A protein and the small-molecule ligand that binds it are described below.
Small molecule (SMILES): CC(=O)N[C@@H]1[C@@H](O)[C@H](O)[C@@H](CO)O[C@H]1O

Binding-site contacts:
Ligand atom C5 contacts residue ALA278 of chain 1.C at 4.5 Å (hydrophobic).
Ligand atom O7 contacts residue ASN275 of chain 1.C at 4.5 Å.
Ligand atom C4 contacts residue ASN275 of chain 1.C at 4.2 Å.
Ligand atom O6 contacts residue ALA278 of chain 1.C at 3.5 Å (h-bond).
Ligand atom C6 contacts residue ALA278 of chain 1.C at 4.3 Å (hydrophobic).
Ligand atom O5 contacts residue ALA278 of chain 1.C at 3.5 Å.
Ligand atom O6 contacts residue SER277 of chain 1.C at 3.7 Å.
Ligand atom C2 contacts residue ASN272 of chain 1.C at 4.3 Å.
Ligand atom O5 contacts residue ASN275 of chain 1.C at 2.4 Å (h-bond).
Ligand atom O5 contacts residue ASN272 of chain 1.C at 4.5 Å.
Ligand atom C1 contacts residue ASN272 of chain 1.C at 4.2 Å.
Ligand atom C8 contacts residue ASN275 of chain 1.C at 4.1 Å.
Ligand atom N2 contacts residue ASN275 of chain 1.C at 2.9 Å (h-bond).
Ligand atom C8 contacts residue ASN272 of chain 1.C at 3.9 Å.
Ligand atom C7 contacts residue ASN275 of chain 1.C at 3.6 Å.
Ligand atom C6 contacts residue VAL333 of chain 1.C at 4.3 Å (hydrophobic).
Ligand atom C3 contacts residue ASN275 of chain 1.C at 3.8 Å.
Ligand atom C2 contacts residue ASN275 of chain 1.C at 2.5 Å.
Ligand atom C5 contacts residue ASN275 of chain 1.C at 3.6 Å.
Ligand atom C1 contacts residue ASN275 of chain 1.C at 1.4 Å.
Ligand atom C1 contacts residue ALA278 of chain 1.C at 4.2 Å (hydrophobic).

Sequence of chain 1.C:
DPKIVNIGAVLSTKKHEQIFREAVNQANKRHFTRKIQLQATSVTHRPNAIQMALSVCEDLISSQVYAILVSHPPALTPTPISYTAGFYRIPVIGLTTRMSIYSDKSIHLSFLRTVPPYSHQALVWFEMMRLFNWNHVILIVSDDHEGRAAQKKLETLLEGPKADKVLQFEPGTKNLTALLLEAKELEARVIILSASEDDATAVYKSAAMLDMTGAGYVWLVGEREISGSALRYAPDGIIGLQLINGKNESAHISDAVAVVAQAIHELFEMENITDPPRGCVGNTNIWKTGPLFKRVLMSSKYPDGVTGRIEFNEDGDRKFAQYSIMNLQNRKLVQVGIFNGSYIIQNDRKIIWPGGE